The small molecule below binds the protein below.
Small molecule (SMILES): CC(=O)N[C@@H]1[C@@H](O)[C@H](O)[C@@H](CO)O[C@H]1O

Binding-site contacts:
Ligand atom C1 contacts residue ASN616 of chain 1.C at 1.4 Å.
Ligand atom C8 contacts residue GLN644 of chain 1.C at 3.9 Å.
Ligand atom O7 contacts residue ASN616 of chain 1.C at 3.0 Å (h-bond).
Ligand atom O5 contacts residue ASN616 of chain 1.C at 2.3 Å (h-bond).
Ligand atom C4 contacts residue ASN616 of chain 1.C at 4.2 Å.
Ligand atom C5 contacts residue ASN616 of chain 1.C at 3.6 Å.
Ligand atom C3 contacts residue ASN616 of chain 1.C at 3.8 Å.
Ligand atom C2 contacts residue ASN616 of chain 1.C at 2.5 Å.
Ligand atom C8 contacts residue ASN616 of chain 1.C at 4.3 Å.
Ligand atom O6 contacts residue THR618 of chain 1.C at 4.3 Å.
Ligand atom O5 contacts residue THR618 of chain 1.C at 4.5 Å.
Ligand atom C7 contacts residue ASN616 of chain 1.C at 3.1 Å.
Ligand atom N2 contacts residue ASN616 of chain 1.C at 2.9 Å (h-bond).

Sequence of chain 1.C:
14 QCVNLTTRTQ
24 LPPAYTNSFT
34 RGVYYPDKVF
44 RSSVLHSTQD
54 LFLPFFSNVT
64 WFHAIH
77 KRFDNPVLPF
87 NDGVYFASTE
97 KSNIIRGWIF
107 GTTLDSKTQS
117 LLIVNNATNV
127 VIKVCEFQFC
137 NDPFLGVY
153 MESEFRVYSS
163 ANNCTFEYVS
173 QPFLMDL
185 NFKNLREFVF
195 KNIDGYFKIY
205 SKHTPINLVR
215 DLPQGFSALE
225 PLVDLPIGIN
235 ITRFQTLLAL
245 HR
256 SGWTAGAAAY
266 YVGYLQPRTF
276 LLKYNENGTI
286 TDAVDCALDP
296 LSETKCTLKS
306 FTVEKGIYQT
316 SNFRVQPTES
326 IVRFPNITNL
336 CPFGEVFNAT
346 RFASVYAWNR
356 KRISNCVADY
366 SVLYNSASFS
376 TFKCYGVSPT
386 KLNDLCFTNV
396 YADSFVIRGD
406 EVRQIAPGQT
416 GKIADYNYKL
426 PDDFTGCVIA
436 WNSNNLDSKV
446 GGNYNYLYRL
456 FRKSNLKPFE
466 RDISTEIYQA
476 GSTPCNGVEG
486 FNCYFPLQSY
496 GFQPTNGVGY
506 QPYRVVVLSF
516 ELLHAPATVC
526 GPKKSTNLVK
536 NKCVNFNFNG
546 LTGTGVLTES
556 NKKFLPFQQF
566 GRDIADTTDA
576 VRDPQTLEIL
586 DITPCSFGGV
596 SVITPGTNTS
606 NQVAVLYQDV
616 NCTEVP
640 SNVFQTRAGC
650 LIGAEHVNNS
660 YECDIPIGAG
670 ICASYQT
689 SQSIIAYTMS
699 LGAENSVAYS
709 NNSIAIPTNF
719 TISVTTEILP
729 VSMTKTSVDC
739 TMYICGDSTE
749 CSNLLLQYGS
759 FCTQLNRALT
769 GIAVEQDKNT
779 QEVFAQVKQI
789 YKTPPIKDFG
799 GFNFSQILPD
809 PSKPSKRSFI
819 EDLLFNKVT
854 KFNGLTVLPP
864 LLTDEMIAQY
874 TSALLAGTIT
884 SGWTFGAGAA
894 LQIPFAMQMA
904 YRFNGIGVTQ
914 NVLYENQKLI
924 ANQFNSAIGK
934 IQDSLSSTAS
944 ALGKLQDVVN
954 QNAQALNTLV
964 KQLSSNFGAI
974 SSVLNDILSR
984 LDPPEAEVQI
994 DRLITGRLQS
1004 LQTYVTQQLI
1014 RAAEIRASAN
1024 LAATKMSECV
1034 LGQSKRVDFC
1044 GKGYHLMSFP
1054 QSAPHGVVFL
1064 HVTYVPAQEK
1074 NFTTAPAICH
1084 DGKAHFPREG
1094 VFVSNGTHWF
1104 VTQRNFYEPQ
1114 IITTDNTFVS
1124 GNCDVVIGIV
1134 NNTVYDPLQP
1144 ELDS